Sequence of chain 1.A:
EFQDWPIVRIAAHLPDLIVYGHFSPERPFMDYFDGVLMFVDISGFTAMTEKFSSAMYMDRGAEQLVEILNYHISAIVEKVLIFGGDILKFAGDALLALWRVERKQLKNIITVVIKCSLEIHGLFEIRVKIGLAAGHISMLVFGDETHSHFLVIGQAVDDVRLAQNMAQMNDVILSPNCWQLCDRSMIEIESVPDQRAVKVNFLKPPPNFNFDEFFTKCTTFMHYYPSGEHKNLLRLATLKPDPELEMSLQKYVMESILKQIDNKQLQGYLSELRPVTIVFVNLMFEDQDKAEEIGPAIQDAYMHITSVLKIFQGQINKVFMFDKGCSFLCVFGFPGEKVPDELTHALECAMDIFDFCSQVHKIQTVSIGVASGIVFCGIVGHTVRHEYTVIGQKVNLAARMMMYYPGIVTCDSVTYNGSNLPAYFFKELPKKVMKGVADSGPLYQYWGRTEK

A protein and the small-molecule ligand that binds it are described below.
Small molecule (SMILES): COC(=O)c1ccccc1Cc1cn(C)nc1-c1cc(Cl)nc(N)n1

Binding-site contacts:
Ligand atom CL19 contacts residue PHE165 of chain 1.A at 3.4 Å.
Ligand atom C11 contacts residue PHE45 of chain 1.A at 3.5 Å (hydrophobic).
Ligand atom O23 contacts residue PHE338 of chain 1.A at 3.7 Å.
Ligand atom C21 contacts residue PHE336 of chain 1.A at 3.7 Å (hydrophobic).
Ligand atom C14 contacts residue MET337 of chain 1.A at 3.5 Å (hydrophobic).
Ligand atom C03 contacts residue LEU102 of chain 1.A at 3.5 Å (hydrophobic).
Ligand atom N01 contacts residue LEU166 of chain 1.A at 3.6 Å.
Ligand atom C25 contacts residue ARG176 of chain 1.A at 3.4 Å.
Ligand atom N08 contacts residue LYS95 of chain 1.A at 3.7 Å.
Ligand atom C17 contacts residue PHE45 of chain 1.A at 3.6 Å (hydrophobic).
Ligand atom CL19 contacts residue VAL167 of chain 1.A at 3.7 Å.
Ligand atom N01 contacts residue VAL167 of chain 1.A at 3.0 Å (h-bond).
Ligand atom C25 contacts residue EDO1 of chain 1.L at 3.3 Å.
Ligand atom N20 contacts residue MET337 of chain 1.A at 2.8 Å (h-bond).
Ligand atom C25 contacts residue GLN179 of chain 1.A at 3.7 Å.
Ligand atom C22 contacts residue PHE338 of chain 1.A at 3.6 Å (hydrophobic).
Ligand atom O24 contacts residue PHE45 of chain 1.A at 3.5 Å.
Ligand atom C06 contacts residue VAL167 of chain 1.A at 3.5 Å (hydrophobic).
Ligand atom C13 contacts residue PHE338 of chain 1.A at 3.6 Å (hydrophobic).
Ligand atom C02 contacts residue VAL167 of chain 1.A at 3.7 Å (hydrophobic).
Ligand atom C22 contacts residue PHE45 of chain 1.A at 3.5 Å (hydrophobic).
Ligand atom C21 contacts residue PHE338 of chain 1.A at 3.6 Å (hydrophobic).
Ligand atom C06 contacts residue MET337 of chain 1.A at 3.6 Å (hydrophobic).
Ligand atom C18 contacts residue LYS95 of chain 1.A at 3.6 Å.
Ligand atom C09 contacts residue PHE336 of chain 1.A at 3.6 Å (hydrophobic).
Ligand atom C10 contacts residue PHE336 of chain 1.A at 3.6 Å (hydrophobic).
Ligand atom N05 contacts residue MET337 of chain 1.A at 3.5 Å (h-bond).
Ligand atom C16 contacts residue ARG176 of chain 1.A at 3.5 Å.
Ligand atom C12 contacts residue PHE45 of chain 1.A at 3.3 Å (hydrophobic).
Ligand atom C18 contacts residue ALA97 of chain 1.A at 3.5 Å (hydrophobic).
Ligand atom C15 contacts residue VAL175 of chain 1.A at 3.6 Å (hydrophobic).
Ligand atom C03 contacts residue LYS95 of chain 1.A at 3.6 Å.
Ligand atom O23 contacts residue ARG176 of chain 1.A at 3.5 Å (salt-bridge).
Ligand atom C16 contacts residue VAL175 of chain 1.A at 3.5 Å (hydrophobic).
Ligand atom N20 contacts residue VAL167 of chain 1.A at 2.7 Å (h-bond).
Ligand atom C12 contacts residue PHE338 of chain 1.A at 3.7 Å (hydrophobic).
Ligand atom C04 contacts residue LEU102 of chain 1.A at 3.7 Å (hydrophobic).
Ligand atom O23 contacts residue GLN179 of chain 1.A at 3.7 Å.
Ligand atom O24 contacts residue EDO1 of chain 1.L at 3.0 Å (h-bond).
Ligand atom C18 contacts residue ALA100 of chain 1.A at 3.7 Å (hydrophobic).